This small molecule binds to this protein.
Small molecule (SMILES): CC(=O)N[C@H]1[C@H](O[C@H]2[C@H](O)[C@@H](NC(C)=O)CO[C@@H]2CO[C@@H]2O[C@@H](C)[C@@H](O)[C@@H](O)[C@@H]2O)O[C@H](CO)[C@@H](O)[C@@H]1O

Binding-site contacts:
Ligand atom C2 contacts residue MET151 of chain 5.A at 4.2 Å (hydrophobic).
Ligand atom O5 contacts residue THR156 of chain 5.A at 4.0 Å.
Ligand atom C6 contacts residue ASN157 of chain 5.A at 3.5 Å.
Ligand atom C8 contacts residue THR156 of chain 5.A at 4.5 Å.
Ligand atom N2 contacts residue GLY150 of chain 5.A at 3.5 Å (h-bond).
Ligand atom C1 contacts residue ASN154 of chain 5.A at 1.4 Å.
Ligand atom C5 contacts residue ASN154 of chain 5.A at 3.6 Å.
Ligand atom C6 contacts residue ASP161 of chain 5.A at 3.6 Å.
Ligand atom O7 contacts residue GLY150 of chain 5.A at 2.9 Å (h-bond).
Ligand atom C2 contacts residue ASN154 of chain 5.A at 2.4 Å.
Ligand atom N2 contacts residue ASN154 of chain 5.A at 2.9 Å (h-bond).
Ligand atom O5 contacts residue ASN157 of chain 5.A at 4.3 Å.
Ligand atom O5 contacts residue MET151 of chain 5.A at 3.9 Å.
Ligand atom O7 contacts residue THR156 of chain 5.A at 4.5 Å.
Ligand atom C2 contacts residue GLY150 of chain 5.A at 3.8 Å.
Ligand atom C1 contacts residue GLY150 of chain 5.A at 3.9 Å.
Ligand atom C5 contacts residue THR156 of chain 5.A at 4.2 Å.
Ligand atom C3 contacts residue MET151 of chain 5.A at 4.0 Å (hydrophobic).
Ligand atom O5 contacts residue ASN154 of chain 5.A at 2.3 Å (h-bond).
Ligand atom C1 contacts residue THR156 of chain 5.A at 4.3 Å.
Ligand atom C4 contacts residue MET151 of chain 5.A at 3.9 Å (hydrophobic).
Ligand atom C6 contacts residue THR156 of chain 5.A at 3.7 Å.
Ligand atom C7 contacts residue GLY150 of chain 5.A at 3.1 Å.
Ligand atom C7 contacts residue ASN154 of chain 5.A at 3.7 Å.
Ligand atom C1 contacts residue MET151 of chain 5.A at 4.1 Å (hydrophobic).
Ligand atom C5 contacts residue THR156 of chain 5.A at 3.9 Å.
Ligand atom C6 contacts residue THR156 of chain 5.A at 4.0 Å.
Ligand atom C4 contacts residue ASN154 of chain 5.A at 4.2 Å.
Ligand atom O5 contacts residue THR156 of chain 5.A at 4.0 Å.
Ligand atom C8 contacts residue ASN157 of chain 5.A at 3.9 Å.
Ligand atom C3 contacts residue ASN154 of chain 5.A at 3.8 Å.
Ligand atom C6 contacts residue MET151 of chain 5.A at 4.5 Å (hydrophobic).
Ligand atom O7 contacts residue ASN154 of chain 5.A at 4.0 Å.
Ligand atom O6 contacts residue THR156 of chain 5.A at 4.5 Å.
Ligand atom C8 contacts residue GLY150 of chain 5.A at 3.8 Å.
Ligand atom C5 contacts residue MET151 of chain 5.A at 3.8 Å (hydrophobic).
Ligand atom O7 contacts residue HIS148 of chain 5.A at 3.6 Å (h-bond).
Ligand atom O6 contacts residue MET151 of chain 5.A at 4.2 Å.

Sequence of chain 5.A:
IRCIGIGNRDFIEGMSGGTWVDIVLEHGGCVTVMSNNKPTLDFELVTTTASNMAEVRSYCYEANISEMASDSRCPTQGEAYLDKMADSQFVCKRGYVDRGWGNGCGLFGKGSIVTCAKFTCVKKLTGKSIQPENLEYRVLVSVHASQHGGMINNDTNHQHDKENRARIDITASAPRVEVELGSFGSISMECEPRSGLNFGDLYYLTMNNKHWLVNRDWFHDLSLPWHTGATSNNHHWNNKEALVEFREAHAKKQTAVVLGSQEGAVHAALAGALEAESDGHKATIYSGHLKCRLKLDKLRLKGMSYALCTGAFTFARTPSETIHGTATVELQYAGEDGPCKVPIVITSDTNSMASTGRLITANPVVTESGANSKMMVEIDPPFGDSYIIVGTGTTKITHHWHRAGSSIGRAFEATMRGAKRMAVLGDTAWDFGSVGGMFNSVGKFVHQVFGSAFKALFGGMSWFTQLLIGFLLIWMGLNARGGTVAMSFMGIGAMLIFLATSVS